A small-molecule ligand and the protein it binds are described below.
Small molecule (SMILES): O=C(O)[C@@H]1O[C@H](O[C@H]2[C@@H](OS(=O)(=O)O)O[C@@H](O)[C@H](NS(=O)(=O)O)[C@H]2O)[C@@H](OS(=O)(=O)O)[C@H](O)[C@@H]1O

Binding-site contacts:
Ligand atom O6A contacts residue HIS94 of chain 41.B at 3.2 Å (h-bond).
Ligand atom O6B contacts residue LEU62 of chain 41.B at 4.0 Å.
Ligand atom OAF contacts residue ALA158 of chain 41.B at 3.3 Å.
Ligand atom OAF contacts residue ARG157 of chain 41.B at 2.8 Å (salt-bridge).
Ligand atom OAF contacts residue THR4 of chain 41.B at 2.9 Å (h-bond).
Ligand atom O6A contacts residue SER93 of chain 41.B at 3.2 Å.
Ligand atom C5 contacts residue HIS155 of chain 41.B at 4.0 Å.
Ligand atom O5B contacts residue LYS156 of chain 41.B at 3.3 Å.
Ligand atom C4 contacts residue LYS156 of chain 41.B at 4.0 Å.
Ligand atom O5 contacts residue HIS155 of chain 41.B at 3.6 Å.
Ligand atom C6 contacts residue HIS155 of chain 41.B at 3.4 Å.
Ligand atom C3 contacts residue ALA158 of chain 41.B at 4.0 Å (hydrophobic).
Ligand atom O4 contacts residue SER93 of chain 41.B at 3.0 Å (h-bond).
Ligand atom O6B contacts residue HIS155 of chain 41.B at 3.3 Å (h-bond).
Ligand atom O4 contacts residue LYS156 of chain 41.B at 3.5 Å.
Ligand atom C5 contacts residue LEU62 of chain 41.B at 3.8 Å (hydrophobic).
Ligand atom O3 contacts residue ALA158 of chain 41.B at 3.0 Å (h-bond).
Ligand atom OAH contacts residue ARG157 of chain 41.B at 3.1 Å (salt-bridge).
Ligand atom C6 contacts residue LEU62 of chain 41.B at 3.5 Å (hydrophobic).
Ligand atom C6 contacts residue SER93 of chain 41.B at 4.0 Å.
Ligand atom O5 contacts residue LYS156 of chain 41.B at 3.4 Å.
Ligand atom C3 contacts residue LYS156 of chain 41.B at 4.0 Å.
Ligand atom O6A contacts residue HIS155 of chain 41.B at 3.8 Å.
Ligand atom OAH contacts residue THR4 of chain 41.B at 3.7 Å.
Ligand atom C2 contacts residue ALA158 of chain 41.B at 3.7 Å (hydrophobic).
Ligand atom O6B contacts residue ARG157 of chain 41.B at 3.3 Å (salt-bridge).
Ligand atom OAH contacts residue LEU2 of chain 41.B at 2.8 Å (h-bond).
Ligand atom O4 contacts residue HIS155 of chain 41.B at 3.5 Å (h-bond).
Ligand atom SAG contacts residue ARG157 of chain 41.B at 3.6 Å (salt-bridge).
Ligand atom O6B contacts residue HIS94 of chain 41.B at 4.0 Å.
Ligand atom O6A contacts residue LEU62 of chain 41.B at 3.4 Å.
Ligand atom OBI contacts residue LYS156 of chain 41.B at 4.0 Å.
Ligand atom C6 contacts residue HIS94 of chain 41.B at 3.9 Å.
Ligand atom SAG contacts residue THR4 of chain 41.B at 3.9 Å.
Ligand atom O6B contacts residue LYS156 of chain 41.B at 3.3 Å.
Ligand atom O3 contacts residue LYS156 of chain 41.B at 3.0 Å.
Ligand atom C3 contacts residue ARG157 of chain 41.B at 3.7 Å.
Ligand atom O3 contacts residue ARG157 of chain 41.B at 3.3 Å (salt-bridge).
Ligand atom O5 contacts residue ARG157 of chain 41.B at 3.8 Å.
Ligand atom OAH contacts residue ASP3 of chain 41.B at 4.0 Å.

Sequence of chain 41.B:
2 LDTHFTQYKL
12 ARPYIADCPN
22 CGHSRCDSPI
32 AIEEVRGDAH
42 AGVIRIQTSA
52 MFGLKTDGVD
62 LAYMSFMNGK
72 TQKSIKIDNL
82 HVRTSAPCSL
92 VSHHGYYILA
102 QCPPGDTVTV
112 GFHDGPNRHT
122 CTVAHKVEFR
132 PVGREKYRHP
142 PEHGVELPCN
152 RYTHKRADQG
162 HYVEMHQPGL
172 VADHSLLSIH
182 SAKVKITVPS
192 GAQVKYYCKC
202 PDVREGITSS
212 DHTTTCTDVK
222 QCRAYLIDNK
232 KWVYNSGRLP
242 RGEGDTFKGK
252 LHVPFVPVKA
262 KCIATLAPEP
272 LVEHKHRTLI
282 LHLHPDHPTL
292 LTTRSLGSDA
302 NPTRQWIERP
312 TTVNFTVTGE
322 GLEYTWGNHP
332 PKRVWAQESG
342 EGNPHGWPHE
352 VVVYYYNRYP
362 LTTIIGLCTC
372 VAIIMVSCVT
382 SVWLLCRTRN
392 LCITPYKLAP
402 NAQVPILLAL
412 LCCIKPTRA